A small-molecule ligand and the protein it binds are described below.
Small molecule (SMILES): Cc1cc(CCCOc2c(C)cc(-c3noc(C(F)(F)F)n3)cc2C)on1

Sequence of chain 39.A:
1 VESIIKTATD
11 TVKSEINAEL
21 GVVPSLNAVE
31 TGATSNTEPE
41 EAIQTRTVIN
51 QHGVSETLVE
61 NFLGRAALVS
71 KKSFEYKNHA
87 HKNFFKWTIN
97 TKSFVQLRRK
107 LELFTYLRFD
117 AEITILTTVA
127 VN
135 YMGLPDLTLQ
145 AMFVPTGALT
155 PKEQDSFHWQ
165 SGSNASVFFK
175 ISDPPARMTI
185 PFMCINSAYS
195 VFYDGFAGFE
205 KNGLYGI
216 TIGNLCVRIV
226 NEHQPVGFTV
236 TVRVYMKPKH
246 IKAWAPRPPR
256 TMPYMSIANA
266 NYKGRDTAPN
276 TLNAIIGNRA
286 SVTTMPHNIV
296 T

Sequence of chain 39.C:
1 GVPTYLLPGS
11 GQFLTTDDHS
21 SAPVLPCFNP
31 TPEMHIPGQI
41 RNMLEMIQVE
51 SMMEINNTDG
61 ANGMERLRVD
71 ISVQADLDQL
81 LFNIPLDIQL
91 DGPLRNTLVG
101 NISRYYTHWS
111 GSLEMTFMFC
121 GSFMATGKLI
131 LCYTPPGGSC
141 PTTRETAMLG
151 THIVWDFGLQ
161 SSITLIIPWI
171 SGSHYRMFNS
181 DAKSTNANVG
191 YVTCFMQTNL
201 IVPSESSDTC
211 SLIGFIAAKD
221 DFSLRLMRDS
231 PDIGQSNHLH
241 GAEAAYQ

Binding-site contacts:
Ligand atom CM2 contacts residue PHE147 of chain 39.A at 3.8 Å (hydrophobic).
Ligand atom F3 contacts residue VAL24 of chain 39.C at 3.3 Å.
Ligand atom F3 contacts residue PHE147 of chain 39.A at 3.5 Å.
Ligand atom C1C contacts residue TYR193 of chain 39.A at 3.9 Å (hydrophobic).
Ligand atom O1A contacts residue ILE121 of chain 39.A at 3.8 Å.
Ligand atom CM2 contacts residue ILE95 of chain 39.A at 4.0 Å (hydrophobic).
Ligand atom C5B contacts residue ILE119 of chain 39.A at 3.9 Å (hydrophobic).
Ligand atom N2 contacts residue THR97 of chain 39.A at 3.8 Å.
Ligand atom CM6 contacts residue ILE95 of chain 39.A at 3.9 Å (hydrophobic).
Ligand atom CM2 contacts residue ILE184 of chain 39.A at 3.8 Å (hydrophobic).
Ligand atom F3 contacts residue ALA169 of chain 39.A at 3.7 Å.
Ligand atom O1A contacts residue LEU220 of chain 39.A at 3.4 Å.
Ligand atom CM6 contacts residue ILE119 of chain 39.A at 4.0 Å (hydrophobic).
Ligand atom C6B contacts residue ILE95 of chain 39.A at 4.0 Å (hydrophobic).
Ligand atom C3A contacts residue LEU220 of chain 39.A at 4.0 Å (hydrophobic).
Ligand atom CM6 contacts residue TRP93 of chain 39.A at 3.7 Å (hydrophobic).
Ligand atom C4 contacts residue ILE217 of chain 39.A at 4.0 Å (hydrophobic).
Ligand atom O1B contacts residue ILE119 of chain 39.A at 3.9 Å.
Ligand atom C2B contacts residue ILE95 of chain 39.A at 3.8 Å (hydrophobic).
Ligand atom N2 contacts residue PHE115 of chain 39.A at 3.7 Å.
Ligand atom C6B contacts residue ILE119 of chain 39.A at 3.8 Å (hydrophobic).
Ligand atom CM2 contacts residue ILE217 of chain 39.A at 3.4 Å (hydrophobic).
Ligand atom C2B contacts residue ILE184 of chain 39.A at 3.8 Å (hydrophobic).
Ligand atom N3A contacts residue PHE147 of chain 39.A at 3.9 Å.
Ligand atom C2A contacts residue LEU220 of chain 39.A at 3.8 Å (hydrophobic).
Ligand atom F2 contacts residue VAL171 of chain 39.A at 3.9 Å.
Ligand atom F1 contacts residue MET182 of chain 39.A at 3.2 Å.
Ligand atom O1 contacts residue THR97 of chain 39.A at 3.8 Å.
Ligand atom F2 contacts residue ALA145 of chain 39.A at 2.8 Å.
Ligand atom C1B contacts residue ILE95 of chain 39.A at 3.6 Å (hydrophobic).
Ligand atom C3B contacts residue ILE184 of chain 39.A at 3.5 Å (hydrophobic).
Ligand atom C5 contacts residue TYR193 of chain 39.A at 4.0 Å (hydrophobic).
Ligand atom N1A contacts residue ILE119 of chain 39.A at 3.8 Å.
Ligand atom C4 contacts residue TYR193 of chain 39.A at 3.9 Å (hydrophobic).
Ligand atom O1 contacts residue PHE115 of chain 39.A at 3.4 Å.
Ligand atom F2 contacts residue PHE147 of chain 39.A at 3.8 Å.
Ligand atom N1A contacts residue LEU220 of chain 39.A at 3.3 Å.
Ligand atom F2 contacts residue ALA169 of chain 39.A at 3.6 Å.
Ligand atom F1 contacts residue VAL171 of chain 39.A at 3.8 Å.
Ligand atom N3A contacts residue ILE184 of chain 39.A at 3.9 Å.

Sequence of chain 40.C:
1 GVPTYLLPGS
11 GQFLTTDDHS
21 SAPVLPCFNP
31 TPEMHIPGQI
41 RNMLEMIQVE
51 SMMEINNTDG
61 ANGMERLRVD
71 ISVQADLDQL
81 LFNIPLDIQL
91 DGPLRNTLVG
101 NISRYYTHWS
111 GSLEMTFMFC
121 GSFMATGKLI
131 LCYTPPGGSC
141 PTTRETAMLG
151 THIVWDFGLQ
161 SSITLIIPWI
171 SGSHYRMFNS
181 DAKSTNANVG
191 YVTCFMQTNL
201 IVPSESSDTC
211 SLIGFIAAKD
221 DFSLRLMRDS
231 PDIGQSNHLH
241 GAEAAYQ